Binding-site contacts:
Ligand atom C4 contacts residue PRO416 of chain 1.UA at 4.0 Å (hydrophobic).
Ligand atom P contacts residue PRO200 of chain 1.UA at 4.5 Å.
Ligand atom N6 contacts residue PRO416 of chain 1.UA at 3.1 Å (h-bond).
Ligand atom C2 contacts residue PRO416 of chain 1.UA at 3.9 Å (hydrophobic).
Ligand atom C2 contacts residue VAL199 of chain 1.UA at 4.2 Å (hydrophobic).
Ligand atom N6 contacts residue VAL199 of chain 1.UA at 4.5 Å.
Ligand atom C2 contacts residue PRO200 of chain 1.UA at 4.1 Å (hydrophobic).
Ligand atom N7 contacts residue ASN394 of chain 1.UA at 4.3 Å.
Ligand atom N1 contacts residue GLY424 of chain 1.UA at 3.5 Å (h-bond).
Ligand atom O3P contacts residue LYS198 of chain 1.UA at 4.5 Å.
Ligand atom O1P contacts residue PRO200 of chain 1.UA at 4.1 Å.
Ligand atom C6 contacts residue PRO200 of chain 1.UA at 4.0 Å (hydrophobic).
Ligand atom N6 contacts residue SER417 of chain 1.UA at 3.8 Å.
Ligand atom C1' contacts residue PRO416 of chain 1.UA at 4.5 Å (hydrophobic).
Ligand atom N3 contacts residue PRO200 of chain 1.UA at 4.2 Å.
Ligand atom N7 contacts residue PRO416 of chain 1.UA at 4.4 Å.
Ligand atom N6 contacts residue PRO200 of chain 1.UA at 4.4 Å.
Ligand atom C2' contacts residue HIS415 of chain 1.UA at 3.9 Å.
Ligand atom C8 contacts residue PRO200 of chain 1.UA at 4.4 Å (hydrophobic).
Ligand atom C2 contacts residue GLY424 of chain 1.UA at 4.1 Å.
Ligand atom C6 contacts residue VAL199 of chain 1.UA at 4.3 Å (hydrophobic).
Ligand atom N7 contacts residue HIS415 of chain 1.UA at 3.8 Å.
Ligand atom C5 contacts residue PRO200 of chain 1.UA at 3.8 Å (hydrophobic).
Ligand atom C6 contacts residue SER417 of chain 1.UA at 4.5 Å.
Ligand atom N1 contacts residue PRO416 of chain 1.UA at 3.2 Å (h-bond).
Ligand atom N1 contacts residue VAL199 of chain 1.UA at 3.7 Å.
Ligand atom N9 contacts residue PRO416 of chain 1.UA at 4.2 Å.
Ligand atom N3 contacts residue PRO416 of chain 1.UA at 4.1 Å.
Ligand atom N7 contacts residue PRO200 of chain 1.UA at 4.0 Å.
Ligand atom N9 contacts residue PRO200 of chain 1.UA at 4.4 Å.
Ligand atom C6 contacts residue GLY424 of chain 1.UA at 4.5 Å.
Ligand atom N1 contacts residue PRO200 of chain 1.UA at 4.1 Å.
Ligand atom C5 contacts residue PRO416 of chain 1.UA at 3.6 Å (hydrophobic).
Ligand atom N6 contacts residue GLY424 of chain 1.UA at 3.8 Å.
Ligand atom C4 contacts residue PRO200 of chain 1.UA at 4.1 Å (hydrophobic).
Ligand atom C6 contacts residue PRO416 of chain 1.UA at 3.0 Å (hydrophobic).
Ligand atom C8 contacts residue HIS415 of chain 1.UA at 3.6 Å.
Ligand atom O3P contacts residue PRO200 of chain 1.UA at 3.9 Å.
Ligand atom N7 contacts residue SER417 of chain 1.UA at 4.4 Å.

Sequence of chain 1.UA:
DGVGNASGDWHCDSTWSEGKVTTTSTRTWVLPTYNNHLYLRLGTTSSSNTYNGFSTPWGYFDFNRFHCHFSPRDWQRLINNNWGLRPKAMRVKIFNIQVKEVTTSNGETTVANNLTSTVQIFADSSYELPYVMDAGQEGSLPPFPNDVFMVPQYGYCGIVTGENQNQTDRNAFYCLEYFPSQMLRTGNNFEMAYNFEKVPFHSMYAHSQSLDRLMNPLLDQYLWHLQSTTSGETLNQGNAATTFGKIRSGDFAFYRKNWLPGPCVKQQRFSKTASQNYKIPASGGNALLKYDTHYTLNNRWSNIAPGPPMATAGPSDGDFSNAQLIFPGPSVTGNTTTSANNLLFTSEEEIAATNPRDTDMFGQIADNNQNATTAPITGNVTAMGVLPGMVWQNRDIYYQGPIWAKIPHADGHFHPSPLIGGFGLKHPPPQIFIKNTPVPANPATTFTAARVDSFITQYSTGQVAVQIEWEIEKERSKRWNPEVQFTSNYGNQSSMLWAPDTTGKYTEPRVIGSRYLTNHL

This protein binds this small molecule.
Small molecule (SMILES): Nc1ncnc2c1ncn2[C@H]1C[C@H](O)[C@@H](COP(=O)(O)O)O1